The small molecule below binds the protein below.
Small molecule (SMILES): NC(=O)C[C@H]1C[C@@H](C2=CN[C@@](Cc3ccccc3)(C[C@H](O)[C@H](Cc3ccccc3)NC(=O)O[C@H]3CCOC3)C2=O)c2ccccc21

Sequence of chain 1.A:
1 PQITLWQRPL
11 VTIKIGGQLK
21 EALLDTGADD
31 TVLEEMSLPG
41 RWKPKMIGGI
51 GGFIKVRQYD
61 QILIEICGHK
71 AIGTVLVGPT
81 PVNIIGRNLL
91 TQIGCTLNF

Sequence of chain 1.B:
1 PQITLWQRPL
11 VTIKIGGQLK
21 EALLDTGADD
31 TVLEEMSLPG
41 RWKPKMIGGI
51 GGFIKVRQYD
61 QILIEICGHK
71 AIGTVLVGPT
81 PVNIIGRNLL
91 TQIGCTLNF

Binding-site contacts:
Ligand atom C38 contacts residue ILE50 of chain 1.B at 3.7 Å (hydrophobic).
Ligand atom N1 contacts residue ASP29 of chain 1.A at 3.2 Å (salt-bridge).
Ligand atom C39 contacts residue GLY49 of chain 1.B at 3.5 Å.
Ligand atom O46 contacts residue ASP30 of chain 1.B at 3.0 Å (salt-bridge).
Ligand atom C12 contacts residue GLY27 of chain 1.A at 3.5 Å.
Ligand atom N29 contacts residue ASP25 of chain 1.B at 3.5 Å (salt-bridge).
Ligand atom C47 contacts residue VAL32 of chain 1.B at 3.6 Å (hydrophobic).
Ligand atom C06 contacts residue ASP25 of chain 1.A at 3.3 Å.
Ligand atom O2 contacts residue ASP29 of chain 1.A at 2.8 Å (salt-bridge).
Ligand atom C12 contacts residue LEU23 of chain 1.B at 3.5 Å (hydrophobic).
Ligand atom C20 contacts residue GLY48 of chain 1.A at 3.4 Å.
Ligand atom C30 contacts residue GLY27 of chain 1.A at 3.0 Å.
Ligand atom O07 contacts residue ASP25 of chain 1.A at 2.6 Å (salt-bridge).
Ligand atom C08 contacts residue ASP25 of chain 1.B at 3.4 Å.
Ligand atom C42 contacts residue GLY27 of chain 1.B at 3.3 Å.
Ligand atom C15 contacts residue GLY48 of chain 1.A at 3.4 Å.
Ligand atom O03 contacts residue GLY48 of chain 1.B at 3.6 Å.
Ligand atom C47 contacts residue ASP30 of chain 1.B at 3.2 Å.
Ligand atom O01 contacts residue ALA28 of chain 1.B at 3.5 Å.
Ligand atom C36 contacts residue GLY27 of chain 1.B at 3.6 Å.
Ligand atom O46 contacts residue ASP29 of chain 1.B at 3.4 Å (salt-bridge).
Ligand atom C10 contacts residue ILE84 of chain 1.B at 3.6 Å (hydrophobic).
Ligand atom O07 contacts residue ASP25 of chain 1.B at 2.6 Å (salt-bridge).
Ligand atom O2 contacts residue ALA28 of chain 1.A at 3.7 Å.
Ligand atom N29 contacts residue GLY27 of chain 1.A at 2.8 Å (h-bond).
Ligand atom O46 contacts residue ALA28 of chain 1.B at 3.7 Å.
Ligand atom C15 contacts residue PRO81 of chain 1.B at 3.5 Å (hydrophobic).
Ligand atom NP4 contacts residue GLY27 of chain 1.B at 3.1 Å (h-bond).
Ligand atom O07 contacts residue GLY27 of chain 1.B at 3.6 Å.
Ligand atom C47 contacts residue ALA28 of chain 1.B at 3.5 Å (hydrophobic).
Ligand atom C10 contacts residue ASP25 of chain 1.B at 3.5 Å.
Ligand atom C25 contacts residue ASP30 of chain 1.A at 3.4 Å.
Ligand atom C26 contacts residue ALA28 of chain 1.A at 3.6 Å (hydrophobic).
Ligand atom C09 contacts residue ASP25 of chain 1.B at 3.6 Å.
Ligand atom O18 contacts residue GLY49 of chain 1.A at 3.5 Å.
Ligand atom C26 contacts residue ASP30 of chain 1.A at 3.4 Å.
Ligand atom C44 contacts residue GLY48 of chain 1.B at 3.3 Å.
Ligand atom C26 contacts residue VAL32 of chain 1.A at 3.6 Å (hydrophobic).
Ligand atom O03 contacts residue GLY49 of chain 1.B at 3.6 Å.
Ligand atom C1 contacts residue ASP29 of chain 1.A at 3.7 Å.